This protein binds this small molecule.
Small molecule (SMILES): CCCC/C=C/C(=O)N[C@@H](Cc1cc(F)cc(F)c1)C(=O)N[C@H]1COC(=O)[C@@H]2C[C@@H](C)CN2C(=O)[C@H](C)NC(=O)[C@@H]2CCCCN2C(=O)[C@@H]2CCCN2C1=O

Binding-site contacts:
Ligand atom O contacts residue TYR63 of chain 1.K at 2.6 Å (h-bond).
Ligand atom CE2 contacts residue LEU49 of chain 1.L at 3.5 Å (hydrophobic).
Ligand atom CD2 contacts residue LEU49 of chain 1.L at 3.8 Å (hydrophobic).
Ligand atom CB contacts residue TYR61 of chain 1.K at 3.6 Å (hydrophobic).
Ligand atom CE2 contacts residue TYR63 of chain 1.K at 3.4 Å (hydrophobic).
Ligand atom C7 contacts residue ARG23 of chain 1.K at 3.8 Å.
Ligand atom O2 contacts residue LEU49 of chain 1.L at 3.5 Å.
Ligand atom CE contacts residue ASP27 of chain 1.K at 3.2 Å.
Ligand atom CA contacts residue TYR61 of chain 1.K at 3.5 Å (hydrophobic).
Ligand atom N contacts residue TYR63 of chain 1.K at 3.0 Å (h-bond).
Ligand atom O contacts residue GLN89 of chain 1.K at 3.7 Å.
Ligand atom C1 contacts residue TYR63 of chain 1.K at 3.8 Å (hydrophobic).
Ligand atom C5 contacts residue LEU49 of chain 1.L at 3.6 Å (hydrophobic).
Ligand atom C7 contacts residue PHE50 of chain 1.L at 3.6 Å (hydrophobic).
Ligand atom N contacts residue TYR61 of chain 1.K at 3.6 Å.
Ligand atom F1 contacts residue LEU115 of chain 1.K at 3.4 Å.
Ligand atom CB contacts residue ILE91 of chain 1.K at 3.6 Å (hydrophobic).
Ligand atom CB contacts residue GLN89 of chain 1.K at 3.3 Å.
Ligand atom CZ contacts residue THR80 of chain 1.L at 3.4 Å.
Ligand atom CD2 contacts residue TYR63 of chain 1.K at 3.1 Å (hydrophobic).
Ligand atom F2 contacts residue LEU49 of chain 1.L at 3.4 Å.
Ligand atom F2 contacts residue TYR63 of chain 1.K at 2.7 Å.
Ligand atom C6 contacts residue ASP27 of chain 1.K at 3.0 Å.
Ligand atom C4 contacts residue ILE29 of chain 1.K at 3.7 Å (hydrophobic).
Ligand atom C5 contacts residue ALA53 of chain 1.L at 3.7 Å (hydrophobic).
Ligand atom C7 contacts residue LEU24 of chain 1.K at 3.7 Å (hydrophobic).
Ligand atom CD1 contacts residue HIS83 of chain 1.L at 3.5 Å.
Ligand atom C2 contacts residue ILE29 of chain 1.K at 3.7 Å (hydrophobic).
Ligand atom O contacts residue TYR61 of chain 1.K at 3.5 Å.
Ligand atom CB contacts residue TYR61 of chain 1.K at 3.5 Å (hydrophobic).
Ligand atom C7 contacts residue ASP27 of chain 1.K at 3.4 Å.
Ligand atom F1 contacts residue HIS83 of chain 1.L at 3.4 Å.
Ligand atom F1 contacts residue THR80 of chain 1.L at 3.4 Å.
Ligand atom F2 contacts residue VAL45 of chain 1.L at 3.7 Å.
Ligand atom C contacts residue TYR63 of chain 1.K at 3.7 Å (hydrophobic).
Ligand atom O2 contacts residue GLN52 of chain 1.L at 3.3 Å (h-bond).
Ligand atom C2 contacts residue TYR63 of chain 1.K at 3.7 Å (hydrophobic).
Ligand atom C contacts residue TYR61 of chain 1.K at 3.3 Å (hydrophobic).
Ligand atom CA contacts residue TYR61 of chain 1.K at 3.3 Å (hydrophobic).
Ligand atom C1 contacts residue LEU49 of chain 1.L at 3.7 Å (hydrophobic).

Sequence of chain 1.K:
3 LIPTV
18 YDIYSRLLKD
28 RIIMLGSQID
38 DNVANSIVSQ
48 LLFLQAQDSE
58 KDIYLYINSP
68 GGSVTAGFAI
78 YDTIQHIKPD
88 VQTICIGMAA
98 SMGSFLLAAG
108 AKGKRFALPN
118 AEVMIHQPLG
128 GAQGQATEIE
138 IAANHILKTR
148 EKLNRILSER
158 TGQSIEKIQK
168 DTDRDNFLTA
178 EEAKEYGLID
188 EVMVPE

Sequence of chain 1.L:
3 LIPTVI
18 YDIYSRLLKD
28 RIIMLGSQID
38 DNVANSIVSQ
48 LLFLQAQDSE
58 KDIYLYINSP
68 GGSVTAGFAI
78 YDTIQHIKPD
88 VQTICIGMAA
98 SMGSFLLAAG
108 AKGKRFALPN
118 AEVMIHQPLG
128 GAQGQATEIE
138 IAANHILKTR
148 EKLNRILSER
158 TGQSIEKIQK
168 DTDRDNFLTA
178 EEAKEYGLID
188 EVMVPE